Binding-site contacts:
Ligand atom C28 contacts residue PHE15 of chain 1.A at 3.3 Å (hydrophobic).
Ligand atom C4 contacts residue TYR99 of chain 1.A at 3.8 Å (hydrophobic).
Ligand atom O2 contacts residue ILE205 of chain 1.A at 3.2 Å.
Ligand atom C1 contacts residue GLN98 of chain 1.A at 3.2 Å.
Ligand atom O1 contacts residue GLN98 of chain 1.A at 2.7 Å (h-bond).
Ligand atom C10 contacts residue ARG102 of chain 1.A at 3.5 Å.
Ligand atom C16 contacts residue ILE169 of chain 1.A at 4.1 Å (hydrophobic).
Ligand atom C11 contacts residue PHE44 of chain 1.A at 3.9 Å (hydrophobic).
Ligand atom C23 contacts residue LEU179 of chain 1.A at 4.1 Å (hydrophobic).
Ligand atom C3 contacts residue TYR99 of chain 1.A at 3.5 Å (hydrophobic).
Ligand atom C18 contacts residue GLU109 of chain 1.A at 4.0 Å.
Ligand atom C25 contacts residue ILE208 of chain 1.A at 3.7 Å (hydrophobic).
Ligand atom C2 contacts residue ASN167 of chain 1.A at 3.5 Å.
Ligand atom O2 contacts residue GLU109 of chain 1.A at 3.6 Å.
Ligand atom C12 contacts residue ILE169 of chain 1.A at 4.0 Å (hydrophobic).
Ligand atom O3 contacts residue LYS110 of chain 1.A at 3.8 Å.
Ligand atom C11 contacts residue ARG102 of chain 1.A at 3.9 Å.
Ligand atom C21 contacts residue VAL215 of chain 1.A at 4.1 Å (hydrophobic).
Ligand atom C21 contacts residue ILE205 of chain 1.A at 3.6 Å (hydrophobic).
Ligand atom C16 contacts residue VAL181 of chain 1.A at 4.0 Å (hydrophobic).
Ligand atom C16 contacts residue ILE205 of chain 1.A at 4.1 Å (hydrophobic).
Ligand atom O3 contacts residue PRO112 of chain 1.A at 3.4 Å.
Ligand atom C4 contacts residue PHE44 of chain 1.A at 3.9 Å (hydrophobic).
Ligand atom C6 contacts residue ASN167 of chain 1.A at 3.8 Å.
Ligand atom C21 contacts residue GLU109 of chain 1.A at 3.8 Å.
Ligand atom C2 contacts residue GLN183 of chain 1.A at 4.0 Å.
Ligand atom C7 contacts residue GLN183 of chain 1.A at 3.6 Å.
Ligand atom C28 contacts residue LEU29 of chain 1.A at 4.1 Å (hydrophobic).
Ligand atom C27 contacts residue ILE35 of chain 1.A at 3.8 Å (hydrophobic).
Ligand atom C12 contacts residue LEU41 of chain 1.A at 4.1 Å (hydrophobic).
Ligand atom C22 contacts residue LEU26 of chain 1.A at 3.9 Å (hydrophobic).
Ligand atom C11 contacts residue TYR99 of chain 1.A at 3.6 Å (hydrophobic).
Ligand atom C10 contacts residue PHE44 of chain 1.A at 3.9 Å (hydrophobic).
Ligand atom C18 contacts residue ILE205 of chain 1.A at 3.6 Å (hydrophobic).
Ligand atom C3 contacts residue GLN98 of chain 1.A at 3.3 Å.
Ligand atom C11 contacts residue GLN98 of chain 1.A at 3.3 Å.
Ligand atom C10 contacts residue GLN98 of chain 1.A at 4.0 Å.
Ligand atom C27 contacts residue PRO213 of chain 1.A at 3.8 Å (hydrophobic).
Ligand atom O3 contacts residue LYS111 of chain 1.A at 3.2 Å.
Ligand atom C13 contacts residue ILE169 of chain 1.A at 4.0 Å (hydrophobic).

This protein binds this small molecule.
Small molecule (SMILES): CC[C@H](C)CCC(=O)[C@@H](C)[C@H]1C(=O)C[C@H]2[C@@H]3CC=C4C[C@@H](O)CC[C@]4(C)[C@H]3CC[C@]12C

Sequence of chain 1.A:
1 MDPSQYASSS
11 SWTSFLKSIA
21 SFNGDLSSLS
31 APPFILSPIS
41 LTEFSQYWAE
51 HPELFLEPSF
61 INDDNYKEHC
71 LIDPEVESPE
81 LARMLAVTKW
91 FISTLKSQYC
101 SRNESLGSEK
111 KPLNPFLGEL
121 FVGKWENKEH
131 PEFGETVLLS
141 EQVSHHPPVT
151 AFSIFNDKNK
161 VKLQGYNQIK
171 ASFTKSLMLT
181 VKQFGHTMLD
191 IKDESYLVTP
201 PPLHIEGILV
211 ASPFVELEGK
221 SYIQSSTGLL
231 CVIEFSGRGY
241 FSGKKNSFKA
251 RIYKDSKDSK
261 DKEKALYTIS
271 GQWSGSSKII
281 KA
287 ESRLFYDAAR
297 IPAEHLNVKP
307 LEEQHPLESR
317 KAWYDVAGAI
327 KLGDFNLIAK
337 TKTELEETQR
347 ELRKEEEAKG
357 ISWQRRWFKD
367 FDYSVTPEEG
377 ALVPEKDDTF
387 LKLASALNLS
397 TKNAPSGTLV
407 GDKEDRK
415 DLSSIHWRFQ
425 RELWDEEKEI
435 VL